The small molecule below binds the protein below.
Small molecule (SMILES): CC[C@H](C)[C@H](NC(=O)[C@H](CC1=c2ccccc2=NC1)NC(=O)[C@H](CCSC)NC(=O)[C@H](CC(C)C)NC(=O)[C@H](CC(C)C)NC(=O)[C@@H](N)Cc1ccc(O)cc1)C(=O)N[C@H](C(=O)N[C@@H](CCC(N)=O)C(=O)N[C@H](C(=O)O)C(C)C)[C@@H](C)O

Sequence of chain 1.A:
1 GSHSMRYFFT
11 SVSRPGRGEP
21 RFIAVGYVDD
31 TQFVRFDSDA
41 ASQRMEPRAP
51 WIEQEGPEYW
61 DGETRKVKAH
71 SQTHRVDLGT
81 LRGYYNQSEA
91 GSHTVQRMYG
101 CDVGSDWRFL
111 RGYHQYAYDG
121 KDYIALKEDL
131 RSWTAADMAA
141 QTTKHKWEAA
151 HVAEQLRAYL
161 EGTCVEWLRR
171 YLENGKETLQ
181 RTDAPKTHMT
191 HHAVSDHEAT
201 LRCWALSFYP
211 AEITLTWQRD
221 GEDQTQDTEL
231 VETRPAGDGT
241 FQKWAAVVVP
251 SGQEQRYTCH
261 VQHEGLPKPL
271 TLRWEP

Binding-site contacts:
Ligand atom CE2 contacts residue THR163 of chain 1.A at 3.6 Å.
Ligand atom OG1 contacts residue GOL1 of chain 1.RA at 3.5 Å.
Ligand atom N contacts residue GLU63 of chain 1.A at 3.0 Å (salt-bridge).
Ligand atom O contacts residue HIS70 of chain 1.A at 3.3 Å.
Ligand atom CD1 contacts residue THR73 of chain 1.A at 3.2 Å.
Ligand atom N contacts residue TYR7 of chain 1.A at 3.0 Å (h-bond).
Ligand atom CG contacts residue LYS66 of chain 1.A at 3.5 Å.
Ligand atom N contacts residue ASP77 of chain 1.A at 3.0 Å (salt-bridge).
Ligand atom CA contacts residue TYR171 of chain 1.A at 3.6 Å (hydrophobic).
Ligand atom CD1 contacts residue TRP167 of chain 1.A at 3.3 Å (hydrophobic).
Ligand atom CA contacts residue ASP77 of chain 1.A at 3.4 Å.
Ligand atom CD2 contacts residue LYS66 of chain 1.A at 3.2 Å.
Ligand atom CD1 contacts residue ARG97 of chain 1.A at 3.3 Å.
Ligand atom CD1 contacts residue GLU63 of chain 1.A at 3.3 Å.
Ligand atom CD2 contacts residue TYR7 of chain 1.A at 3.2 Å (hydrophobic).
Ligand atom N contacts residue TYR99 of chain 1.A at 3.1 Å (h-bond).
Ligand atom CG2 contacts residue TYR116 of chain 1.A at 3.5 Å (hydrophobic).
Ligand atom CD2 contacts residue TYR99 of chain 1.A at 3.4 Å (hydrophobic).
Ligand atom CB contacts residue ASP77 of chain 1.A at 3.6 Å.
Ligand atom N contacts residue LYS66 of chain 1.A at 3.2 Å (salt-bridge).
Ligand atom CD2 contacts residue THR163 of chain 1.A at 3.2 Å.
Ligand atom O contacts residue TYR159 of chain 1.A at 2.5 Å (h-bond).
Ligand atom N contacts residue MET5 of chain 1.A at 3.5 Å.
Ligand atom CG1 contacts residue THR73 of chain 1.A at 3.4 Å.
Ligand atom O contacts residue LYS66 of chain 1.A at 3.0 Å (salt-bridge).
Ligand atom CD1 contacts residue HIS70 of chain 1.A at 3.5 Å.
Ligand atom N contacts residue GOL1 of chain 1.RA at 3.0 Å.
Ligand atom N contacts residue TYR171 of chain 1.A at 3.1 Å (h-bond).
Ligand atom OXT contacts residue TYR84 of chain 1.A at 3.1 Å (h-bond).
Ligand atom OXT contacts residue THR143 of chain 1.A at 2.8 Å (h-bond).
Ligand atom O contacts residue TRP147 of chain 1.A at 3.3 Å (h-bond).
Ligand atom O contacts residue LYS146 of chain 1.A at 3.0 Å (salt-bridge).
Ligand atom CG1 contacts residue THR143 of chain 1.A at 3.4 Å.
Ligand atom CZ contacts residue LYS66 of chain 1.A at 3.4 Å.
Ligand atom CD1 contacts residue VAL67 of chain 1.A at 3.5 Å (hydrophobic).
Ligand atom CE2 contacts residue LYS66 of chain 1.A at 3.2 Å.
Ligand atom O contacts residue THR73 of chain 1.A at 3.1 Å (h-bond).
Ligand atom O contacts residue GOL1 of chain 1.RA at 3.5 Å.
Ligand atom O contacts residue GOL1 of chain 1.RA at 3.5 Å (h-bond).
Ligand atom CE1 contacts residue TRP167 of chain 1.A at 3.3 Å (hydrophobic).